Sequence of chain 1.A:
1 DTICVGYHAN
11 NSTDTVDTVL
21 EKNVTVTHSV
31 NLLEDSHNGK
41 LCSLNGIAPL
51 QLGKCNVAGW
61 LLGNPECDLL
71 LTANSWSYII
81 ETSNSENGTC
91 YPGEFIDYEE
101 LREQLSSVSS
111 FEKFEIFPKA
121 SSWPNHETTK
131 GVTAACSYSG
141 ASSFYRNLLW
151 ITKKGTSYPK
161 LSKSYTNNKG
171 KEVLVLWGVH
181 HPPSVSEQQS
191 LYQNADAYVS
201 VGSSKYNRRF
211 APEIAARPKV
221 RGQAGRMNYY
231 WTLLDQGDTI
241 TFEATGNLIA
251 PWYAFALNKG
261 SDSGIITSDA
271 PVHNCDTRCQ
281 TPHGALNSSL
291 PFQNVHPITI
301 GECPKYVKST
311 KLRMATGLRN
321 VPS

Binding-site contacts:
Ligand atom C4 contacts residue ASN11 of chain 1.A at 4.3 Å.
Ligand atom N2 contacts residue ASN11 of chain 1.A at 2.9 Å (h-bond).
Ligand atom O5 contacts residue ASN11 of chain 1.A at 2.4 Å (h-bond).
Ligand atom C1 contacts residue ASN11 of chain 1.A at 1.4 Å.
Ligand atom C7 contacts residue ASN11 of chain 1.A at 3.9 Å.
Ligand atom C2 contacts residue ASN11 of chain 1.A at 2.5 Å.
Ligand atom C5 contacts residue ASN11 of chain 1.A at 3.7 Å.
Ligand atom C3 contacts residue ASN11 of chain 1.A at 3.8 Å.

The small molecule below binds the protein below.
Small molecule (SMILES): CC(=O)N[C@@H]1[C@@H](O)[C@H](O)[C@@H](CO)O[C@H]1O